Binding-site contacts:
Ligand atom C24 contacts residue PHE261 of chain 1.B at 3.8 Å (hydrophobic).
Ligand atom C12 contacts residue SER158 of chain 1.B at 3.2 Å.
Ligand atom N27 contacts residue LEU333 of chain 1.B at 3.5 Å.
Ligand atom C7 contacts residue TYR117 of chain 1.B at 3.6 Å (hydrophobic).
Ligand atom N27 contacts residue ARG334 of chain 1.B at 3.6 Å (salt-bridge).
Ligand atom C21 contacts residue GLU162 of chain 1.B at 3.7 Å.
Ligand atom N19 contacts residue SER158 of chain 1.B at 3.6 Å.
Ligand atom C28 contacts residue ARG334 of chain 1.B at 3.6 Å.
Ligand atom C15 contacts residue HIS337 of chain 1.B at 3.5 Å.
Ligand atom F1 contacts residue GLY253 of chain 1.B at 3.5 Å.
Ligand atom C22 contacts residue SER258 of chain 1.B at 3.7 Å.
Ligand atom N10 contacts residue PHE154 of chain 1.B at 3.5 Å.
Ligand atom C2 contacts residue GLY253 of chain 1.B at 3.9 Å.
Ligand atom C29 contacts residue VAL260 of chain 1.B at 3.6 Å (hydrophobic).
Ligand atom C5 contacts residue PHE154 of chain 1.B at 3.4 Å (hydrophobic).
Ligand atom C8 contacts residue PHE154 of chain 1.B at 3.4 Å (hydrophobic).
Ligand atom C15 contacts residue ALA255 of chain 1.B at 3.6 Å (hydrophobic).
Ligand atom C11 contacts residue SER158 of chain 1.B at 3.3 Å.
Ligand atom C29 contacts residue ARG334 of chain 1.B at 3.8 Å.
Ligand atom C3 contacts residue GLY253 of chain 1.B at 3.5 Å.
Ligand atom N10 contacts residue SER158 of chain 1.B at 3.0 Å (h-bond).
Ligand atom C4 contacts residue PHE154 of chain 1.B at 3.5 Å (hydrophobic).
Ligand atom F1 contacts residue CYS120 of chain 1.B at 3.4 Å.
Ligand atom C3 contacts residue SER254 of chain 1.B at 3.6 Å.
Ligand atom C21 contacts residue SER258 of chain 1.B at 3.8 Å.
Ligand atom C20 contacts residue SER158 of chain 1.B at 3.6 Å.
Ligand atom C6 contacts residue PHE154 of chain 1.B at 3.6 Å (hydrophobic).
Ligand atom C7 contacts residue VAL121 of chain 1.B at 3.9 Å (hydrophobic).
Ligand atom C20 contacts residue TYR117 of chain 1.B at 3.6 Å (hydrophobic).
Ligand atom C16 contacts residue HIS337 of chain 1.B at 3.7 Å.
Ligand atom O9 contacts residue ALA255 of chain 1.B at 3.6 Å.
Ligand atom C13 contacts residue PHE154 of chain 1.B at 3.8 Å (hydrophobic).
Ligand atom C6 contacts residue TYR117 of chain 1.B at 3.6 Å (hydrophobic).
Ligand atom N23 contacts residue PHE261 of chain 1.B at 3.8 Å.
Ligand atom C3 contacts residue LEU225 of chain 1.B at 3.8 Å (hydrophobic).
Ligand atom F1 contacts residue LEU225 of chain 1.B at 3.4 Å.
Ligand atom C4 contacts residue SER254 of chain 1.B at 3.8 Å.
Ligand atom C16 contacts residue ALA255 of chain 1.B at 3.4 Å (hydrophobic).
Ligand atom C20 contacts residue VAL161 of chain 1.B at 3.8 Å (hydrophobic).
Ligand atom C26 contacts residue LEU333 of chain 1.B at 3.6 Å (hydrophobic).

Sequence of chain 1.B:
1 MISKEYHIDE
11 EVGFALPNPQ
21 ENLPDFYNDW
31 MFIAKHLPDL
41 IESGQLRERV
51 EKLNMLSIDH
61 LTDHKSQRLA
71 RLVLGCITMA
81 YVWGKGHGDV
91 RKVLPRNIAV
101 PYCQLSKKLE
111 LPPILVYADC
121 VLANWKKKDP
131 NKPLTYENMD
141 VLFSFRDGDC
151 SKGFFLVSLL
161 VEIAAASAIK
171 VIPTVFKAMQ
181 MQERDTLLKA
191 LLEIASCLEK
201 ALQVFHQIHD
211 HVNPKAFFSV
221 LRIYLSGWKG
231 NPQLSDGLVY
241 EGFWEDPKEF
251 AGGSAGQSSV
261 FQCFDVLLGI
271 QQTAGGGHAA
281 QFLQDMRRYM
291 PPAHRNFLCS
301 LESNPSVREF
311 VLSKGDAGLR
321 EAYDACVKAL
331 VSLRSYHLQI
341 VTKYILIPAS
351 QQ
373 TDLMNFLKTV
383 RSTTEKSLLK

A protein and the small-molecule ligand that binds it are described below.
Small molecule (SMILES): Cc1nccc(N2CCCc3nc(C4(NC(=O)c5ccc(F)cc5)CC4)ccc32)n1